Sequence of chain 1.FA:
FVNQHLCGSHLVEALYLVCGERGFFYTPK

Binding-site contacts:
Ligand atom CA contacts residue HIS5 of chain 2.FA at 3.7 Å.
Ligand atom CE3 contacts residue CYS11 of chain 1.EA at 3.6 Å (hydrophobic).
Ligand atom CB contacts residue CYS11 of chain 1.EA at 3.6 Å (hydrophobic).
Ligand atom CZ3 contacts residue ILE10 of chain 1.EA at 4.3 Å (hydrophobic).
Ligand atom NZ contacts residue ILE10 of chain 1.EA at 4.1 Å.
Ligand atom CD1 contacts residue ALA14 of chain 1.FA at 4.3 Å (hydrophobic).
Ligand atom CA contacts residue CYS11 of chain 1.EA at 3.2 Å (hydrophobic).
Ligand atom CE3 contacts residue ILE10 of chain 1.EA at 4.2 Å (hydrophobic).
Ligand atom CG contacts residue LEU16 of chain 1.EA at 4.2 Å (hydrophobic).
Ligand atom CZ2 contacts residue LEU11 of chain 1.FA at 4.0 Å (hydrophobic).
Ligand atom CD2 contacts residue HIS5 of chain 2.FA at 3.6 Å.
Ligand atom NZ contacts residue LEU13 of chain 1.EA at 4.3 Å.
Ligand atom OH contacts residue SER9 of chain 1.EA at 3.2 Å (h-bond).
Ligand atom CB contacts residue LEU16 of chain 1.EA at 4.0 Å (hydrophobic).
Ligand atom CE3 contacts residue HIS5 of chain 2.FA at 4.3 Å.
Ligand atom CH2 contacts residue LEU11 of chain 1.FA at 3.6 Å (hydrophobic).
Ligand atom NZ contacts residue GLU21 of chain 2.DA at 3.1 Å (salt-bridge).
Ligand atom NE1 contacts residue HIS5 of chain 2.FA at 3.7 Å.
Ligand atom OH contacts residue CYS11 of chain 1.EA at 2.9 Å (h-bond).
Ligand atom CE2 contacts residue HIS5 of chain 2.FA at 3.7 Å.
Ligand atom CD1 contacts residue HIS5 of chain 2.FA at 3.6 Å.
Ligand atom CA contacts residue GLU21 of chain 2.DA at 3.8 Å.
Ligand atom CZ2 contacts residue HIS5 of chain 2.FA at 4.2 Å.
Ligand atom CG contacts residue LEU17 of chain 2.DA at 4.2 Å (hydrophobic).
Ligand atom OH contacts residue CYS6 of chain 1.EA at 2.5 Å (h-bond).
Ligand atom CG contacts residue HIS5 of chain 2.FA at 3.5 Å.
Ligand atom NZ contacts residue CYS11 of chain 1.EA at 2.6 Å (h-bond).
Ligand atom CB contacts residue HIS5 of chain 2.FA at 4.1 Å.
Ligand atom CZ3 contacts residue CYS6 of chain 1.EA at 3.4 Å (hydrophobic).
Ligand atom CH2 contacts residue CYS6 of chain 1.EA at 3.4 Å (hydrophobic).
Ligand atom NZ contacts residue SER12 of chain 1.EA at 3.9 Å.
Ligand atom CA contacts residue LEU17 of chain 2.DA at 4.2 Å (hydrophobic).
Ligand atom CZ3 contacts residue LEU11 of chain 1.FA at 4.1 Å (hydrophobic).
Ligand atom CD1 contacts residue LEU17 of chain 2.DA at 3.8 Å (hydrophobic).
Ligand atom CZ2 contacts residue LEU6 of chain 2.FA at 4.1 Å (hydrophobic).
Ligand atom CA contacts residue ILE10 of chain 1.EA at 3.8 Å (hydrophobic).
Ligand atom CB contacts residue LEU17 of chain 2.DA at 3.9 Å (hydrophobic).
Ligand atom CZ3 contacts residue CYS11 of chain 1.EA at 3.8 Å (hydrophobic).
Ligand atom OH contacts residue ILE10 of chain 1.EA at 3.5 Å.
Ligand atom NE1 contacts residue ALA14 of chain 1.FA at 4.3 Å.

Sequence of chain 2.FA:
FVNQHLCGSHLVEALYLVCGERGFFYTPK

Sequence of chain 1.EA:
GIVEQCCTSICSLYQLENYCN

A small-molecule ligand and the protein it binds are described below.
Small molecule (SMILES): NCCc1c[nH]c2ccc(O)cc12

Sequence of chain 2.DA:
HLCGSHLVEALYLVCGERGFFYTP